This small molecule binds to this protein.
Small molecule (SMILES): CC(=O)Nc1ccc(OS(=O)(=O)[C@@H]2C[C@@H]3O[C@H]2C(c2ccc(O)cc2)=C3c2ccc(O)cc2)cc1

Sequence of chain 1.A:
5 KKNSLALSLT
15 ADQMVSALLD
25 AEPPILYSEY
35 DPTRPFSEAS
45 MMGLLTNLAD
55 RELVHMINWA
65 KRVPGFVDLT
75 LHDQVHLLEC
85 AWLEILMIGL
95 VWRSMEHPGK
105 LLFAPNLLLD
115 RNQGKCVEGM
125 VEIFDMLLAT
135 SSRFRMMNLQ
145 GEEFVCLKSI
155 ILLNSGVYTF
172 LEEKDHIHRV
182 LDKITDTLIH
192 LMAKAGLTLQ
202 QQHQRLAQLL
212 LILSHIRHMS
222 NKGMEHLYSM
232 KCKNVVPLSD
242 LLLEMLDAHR

Binding-site contacts:
Ligand atom C12 contacts residue GLU56 of chain 1.A at 3.4 Å.
Ligand atom C25 contacts residue GLU122 of chain 1.A at 3.4 Å.
Ligand atom C26 contacts residue HIS227 of chain 1.A at 3.5 Å.
Ligand atom C19 contacts residue MET124 of chain 1.A at 3.7 Å (hydrophobic).
Ligand atom C11 contacts residue GLU56 of chain 1.A at 3.5 Å.
Ligand atom C16 contacts residue LEU228 of chain 1.A at 3.5 Å (hydrophobic).
Ligand atom C24 contacts residue MET46 of chain 1.A at 3.5 Å (hydrophobic).
Ligand atom O03 contacts residue LEU90 of chain 1.A at 3.7 Å.
Ligand atom C10 contacts residue LEU94 of chain 1.A at 3.8 Å (hydrophobic).
Ligand atom O05 contacts residue VAL121 of chain 1.A at 3.8 Å.
Ligand atom C15 contacts residue LEU228 of chain 1.A at 3.7 Å (hydrophobic).
Ligand atom C21 contacts residue GLU122 of chain 1.A at 3.6 Å.
Ligand atom C01 contacts residue PHE107 of chain 1.A at 3.6 Å (hydrophobic).
Ligand atom C20 contacts residue HIS227 of chain 1.A at 3.4 Å.
Ligand atom C17 contacts residue ALA53 of chain 1.A at 3.7 Å (hydrophobic).
Ligand atom C21 contacts residue HIS227 of chain 1.A at 3.4 Å.
Ligand atom N01 contacts residue VAL121 of chain 1.A at 3.1 Å.
Ligand atom O07 contacts residue MET124 of chain 1.A at 3.4 Å.
Ligand atom C23 contacts residue VAL121 of chain 1.A at 3.8 Å (hydrophobic).
Ligand atom O01 contacts residue PHE107 of chain 1.A at 3.7 Å.
Ligand atom O03 contacts residue ARG97 of chain 1.A at 3.2 Å (salt-bridge).
Ligand atom C08 contacts residue PHE107 of chain 1.A at 3.5 Å (hydrophobic).
Ligand atom N01 contacts residue GLU122 of chain 1.A at 2.9 Å (salt-bridge).
Ligand atom O03 contacts residue GLU56 of chain 1.A at 2.6 Å (salt-bridge).
Ligand atom C22 contacts residue VAL121 of chain 1.A at 3.6 Å (hydrophobic).
Ligand atom C25 contacts residue VAL121 of chain 1.A at 3.6 Å (hydrophobic).
Ligand atom O06 contacts residue GLY224 of chain 1.A at 3.3 Å.
Ligand atom C10 contacts residue LEU90 of chain 1.A at 3.4 Å (hydrophobic).
Ligand atom C02 contacts residue PHE107 of chain 1.A at 3.5 Å (hydrophobic).
Ligand atom C09 contacts residue PHE107 of chain 1.A at 3.7 Å (hydrophobic).
Ligand atom C09 contacts residue LEU94 of chain 1.A at 3.7 Å (hydrophobic).
Ligand atom O06 contacts residue ILE127 of chain 1.A at 3.1 Å.
Ligand atom C03 contacts residue MET91 of chain 1.A at 3.7 Å (hydrophobic).
Ligand atom C26 contacts residue SER230 of chain 1.A at 3.5 Å.
Ligand atom C22 contacts residue GLU122 of chain 1.A at 3.6 Å.
Ligand atom O02 contacts residue THR50 of chain 1.A at 3.5 Å (h-bond).
Ligand atom C24 contacts residue MET124 of chain 1.A at 3.7 Å (hydrophobic).
Ligand atom O05 contacts residue GLU122 of chain 1.A at 3.4 Å (salt-bridge).
Ligand atom C14 contacts residue LEU49 of chain 1.A at 3.5 Å (hydrophobic).
Ligand atom C22 contacts residue HIS227 of chain 1.A at 3.6 Å.